Binding-site contacts:
Ligand atom N2 contacts residue TYR220 of chain 1.I at 4.4 Å.
Ligand atom C5 contacts residue ASN222 of chain 1.I at 3.7 Å.
Ligand atom C3 contacts residue ASN222 of chain 1.I at 3.7 Å.
Ligand atom C6 contacts residue HIS105 of chain 1.I at 3.4 Å.
Ligand atom O5 contacts residue TYR220 of chain 1.I at 3.8 Å.
Ligand atom O6 contacts residue HIS105 of chain 1.I at 4.0 Å.
Ligand atom C6 contacts residue GLU34 of chain 1.I at 3.6 Å.
Ligand atom N2 contacts residue ASN222 of chain 1.I at 2.8 Å (h-bond).
Ligand atom C1 contacts residue GLU34 of chain 1.I at 3.5 Å.
Ligand atom C8 contacts residue ASP213 of chain 1.I at 3.9 Å.
Ligand atom C1 contacts residue ASN222 of chain 1.I at 1.4 Å.
Ligand atom O7 contacts residue ASP213 of chain 1.I at 2.7 Å (salt-bridge).
Ligand atom C8 contacts residue MET211 of chain 1.I at 3.7 Å (hydrophobic).
Ligand atom O4 contacts residue TRP24 of chain 1.I at 4.0 Å.
Ligand atom O5 contacts residue ASN222 of chain 1.I at 2.4 Å (h-bond).
Ligand atom C7 contacts residue ASP213 of chain 1.I at 3.5 Å.
Ligand atom O6 contacts residue GLU34 of chain 1.I at 2.5 Å (salt-bridge).
Ligand atom O5 contacts residue TRP24 of chain 1.I at 4.2 Å.
Ligand atom C4 contacts residue ASN222 of chain 1.I at 4.2 Å.
Ligand atom O5 contacts residue HIS105 of chain 1.I at 3.4 Å.
Ligand atom C7 contacts residue TYR220 of chain 1.I at 4.0 Å (hydrophobic).
Ligand atom C1 contacts residue TYR220 of chain 1.I at 3.8 Å (hydrophobic).
Ligand atom C1 contacts residue TRP24 of chain 1.I at 4.1 Å (hydrophobic).
Ligand atom C4 contacts residue TRP24 of chain 1.I at 4.2 Å (hydrophobic).
Ligand atom O7 contacts residue TYR220 of chain 1.I at 3.1 Å (h-bond).
Ligand atom C3 contacts residue GLU34 of chain 1.I at 3.8 Å.
Ligand atom C5 contacts residue TRP24 of chain 1.I at 3.7 Å (hydrophobic).
Ligand atom N2 contacts residue GLU34 of chain 1.I at 3.3 Å (salt-bridge).
Ligand atom O4 contacts residue GLU34 of chain 1.I at 4.1 Å.
Ligand atom C2 contacts residue ASN222 of chain 1.I at 2.4 Å.
Ligand atom O6 contacts residue TRP24 of chain 1.I at 3.2 Å (h-bond).
Ligand atom O2 contacts residue TRP24 of chain 1.I at 4.4 Å.
Ligand atom C7 contacts residue ASN222 of chain 1.I at 3.2 Å.
Ligand atom C2 contacts residue TYR220 of chain 1.I at 4.0 Å (hydrophobic).
Ligand atom C5 contacts residue HIS105 of chain 1.I at 4.1 Å.
Ligand atom C2 contacts residue GLU34 of chain 1.I at 3.7 Å.
Ligand atom O7 contacts residue ASN222 of chain 1.I at 3.2 Å (h-bond).
Ligand atom C8 contacts residue ASN222 of chain 1.I at 4.3 Å.
Ligand atom C6 contacts residue TRP24 of chain 1.I at 4.1 Å (hydrophobic).
Ligand atom C8 contacts residue GLU34 of chain 1.I at 4.3 Å.

This protein binds this small molecule.
Small molecule (SMILES): CC(=O)N[C@H]1[C@H](O[C@H]2[C@H](O)[C@@H](NC(C)=O)CO[C@@H]2CO)O[C@H](CO)[C@@H](O[C@@H]2O[C@H](CO[C@H]3O[C@H](CO)[C@@H](O)[C@H](O)[C@@H]3O)[C@@H](O)[C@H](O[C@H]3O[C@H](CO)[C@@H](O)[C@H](O)[C@@H]3O)[C@@H]2O)[C@@H]1O

Sequence of chain 1.I:
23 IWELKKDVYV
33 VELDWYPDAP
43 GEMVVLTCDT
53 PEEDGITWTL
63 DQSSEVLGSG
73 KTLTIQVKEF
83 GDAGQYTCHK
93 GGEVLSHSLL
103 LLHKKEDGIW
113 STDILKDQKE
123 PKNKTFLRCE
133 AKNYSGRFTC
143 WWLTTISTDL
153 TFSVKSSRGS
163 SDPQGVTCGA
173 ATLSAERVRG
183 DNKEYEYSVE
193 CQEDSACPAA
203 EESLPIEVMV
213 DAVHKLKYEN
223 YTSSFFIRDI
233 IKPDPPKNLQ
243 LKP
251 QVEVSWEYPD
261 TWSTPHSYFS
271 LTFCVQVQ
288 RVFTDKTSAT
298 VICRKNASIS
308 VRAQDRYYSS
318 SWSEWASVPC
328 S